Sequence of chain 1.A:
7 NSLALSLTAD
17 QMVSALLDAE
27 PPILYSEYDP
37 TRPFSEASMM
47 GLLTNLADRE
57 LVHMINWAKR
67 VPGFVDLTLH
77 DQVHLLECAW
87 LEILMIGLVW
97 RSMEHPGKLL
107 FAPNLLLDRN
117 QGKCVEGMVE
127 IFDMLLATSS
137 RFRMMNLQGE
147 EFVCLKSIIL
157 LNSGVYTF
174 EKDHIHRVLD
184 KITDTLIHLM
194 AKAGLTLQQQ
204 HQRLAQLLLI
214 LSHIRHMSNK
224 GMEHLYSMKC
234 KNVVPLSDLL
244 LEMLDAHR

This small molecule binds to this protein.
Small molecule (SMILES): COc1ccc(C[C@H]2C[C@H]3[C@@H]4CCc5cc(O)ccc5[C@H]4CC[C@]3(C)[C@H]2O)cc1

Binding-site contacts:
Ligand atom C02 contacts residue PHE107 of chain 1.A at 4.3 Å (hydrophobic).
Ligand atom C01 contacts residue LEU94 of chain 1.A at 3.7 Å (hydrophobic).
Ligand atom O03 contacts residue MET124 of chain 1.A at 3.8 Å.
Ligand atom C19 contacts residue HIS227 of chain 1.A at 3.4 Å.
Ligand atom C06 contacts residue PHE107 of chain 1.A at 4.1 Å (hydrophobic).
Ligand atom C04 contacts residue PHE107 of chain 1.A at 4.0 Å (hydrophobic).
Ligand atom C14 contacts residue MET91 of chain 1.A at 4.1 Å (hydrophobic).
Ligand atom C01 contacts residue MET91 of chain 1.A at 4.2 Å (hydrophobic).
Ligand atom C19 contacts residue MET46 of chain 1.A at 3.6 Å (hydrophobic).
Ligand atom C02 contacts residue LEU90 of chain 1.A at 3.9 Å (hydrophobic).
Ligand atom O01 contacts residue LEU90 of chain 1.A at 3.8 Å.
Ligand atom O01 contacts residue GLU56 of chain 1.A at 2.5 Å (salt-bridge).
Ligand atom C07 contacts residue ALA53 of chain 1.A at 3.8 Å (hydrophobic).
Ligand atom C02 contacts residue GLU56 of chain 1.A at 3.3 Å.
Ligand atom C18 contacts residue MET124 of chain 1.A at 3.6 Å (hydrophobic).
Ligand atom O03 contacts residue HIS227 of chain 1.A at 3.1 Å.
Ligand atom C08 contacts residue ALA53 of chain 1.A at 4.1 Å (hydrophobic).
Ligand atom C13 contacts residue MET91 of chain 1.A at 3.8 Å (hydrophobic).
Ligand atom O03 contacts residue ILE127 of chain 1.A at 3.7 Å.
Ligand atom C02 contacts residue ARG97 of chain 1.A at 4.1 Å.
Ligand atom C19 contacts residue LEU228 of chain 1.A at 4.2 Å (hydrophobic).
Ligand atom C19 contacts residue MET231 of chain 1.A at 3.5 Å (hydrophobic).
Ligand atom C16 contacts residue LEU228 of chain 1.A at 3.7 Å (hydrophobic).
Ligand atom C06 contacts residue LEU94 of chain 1.A at 4.0 Å (hydrophobic).
Ligand atom C01 contacts residue LEU90 of chain 1.A at 3.2 Å (hydrophobic).
Ligand atom C03 contacts residue PHE107 of chain 1.A at 4.0 Å (hydrophobic).
Ligand atom C10 contacts residue PHE107 of chain 1.A at 4.2 Å (hydrophobic).
Ligand atom C06 contacts residue LEU90 of chain 1.A at 4.0 Å (hydrophobic).
Ligand atom C08 contacts residue LEU49 of chain 1.A at 3.9 Å (hydrophobic).
Ligand atom C10 contacts residue LEU87 of chain 1.A at 4.2 Å (hydrophobic).
Ligand atom C05 contacts residue PHE107 of chain 1.A at 3.9 Å (hydrophobic).
Ligand atom C03 contacts residue GLU56 of chain 1.A at 3.4 Å.
Ligand atom O01 contacts residue ARG97 of chain 1.A at 3.1 Å (salt-bridge).
Ligand atom C15 contacts residue LEU228 of chain 1.A at 3.8 Å (hydrophobic).
Ligand atom C17 contacts residue HIS227 of chain 1.A at 4.1 Å.
Ligand atom C19 contacts residue MET124 of chain 1.A at 4.1 Å (hydrophobic).
Ligand atom C07 contacts residue LEU49 of chain 1.A at 3.3 Å (hydrophobic).
Ligand atom C14 contacts residue PHE107 of chain 1.A at 4.2 Å (hydrophobic).
Ligand atom C18 contacts residue LEU49 of chain 1.A at 4.1 Å (hydrophobic).
Ligand atom C16 contacts residue HIS227 of chain 1.A at 4.2 Å.